Sequence of chain 1.B:
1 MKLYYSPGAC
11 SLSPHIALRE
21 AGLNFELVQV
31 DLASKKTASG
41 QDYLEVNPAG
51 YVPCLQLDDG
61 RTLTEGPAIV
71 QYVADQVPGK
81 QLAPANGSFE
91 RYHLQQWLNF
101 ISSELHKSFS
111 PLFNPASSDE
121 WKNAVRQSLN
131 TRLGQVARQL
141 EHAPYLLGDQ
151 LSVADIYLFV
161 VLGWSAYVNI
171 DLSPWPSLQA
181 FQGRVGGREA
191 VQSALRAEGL

The small molecule below binds the protein below.
Small molecule (SMILES): O=C(O)/C(O)=C/C=C/C(=O)c1ccccc1

Binding-site contacts:
Ligand atom CA3 contacts residue GSH1 of chain 1.G at 3.4 Å.
Ligand atom CB3 contacts residue GLY8 of chain 1.B at 3.7 Å.
Ligand atom CA3 contacts residue TRP164 of chain 1.B at 4.5 Å (hydrophobic).
Ligand atom OA3 contacts residue GSH1 of chain 1.G at 3.4 Å (h-bond).
Ligand atom OA1 contacts residue SER110 of chain 1.B at 3.0 Å (h-bond).
Ligand atom CA5 contacts residue PHE113 of chain 1.B at 4.3 Å (hydrophobic).
Ligand atom CA1 contacts residue HIS106 of chain 1.B at 4.3 Å.
Ligand atom OA4 contacts residue PRO7 of chain 1.B at 4.4 Å.
Ligand atom OA1 contacts residue GSH1 of chain 1.G at 4.4 Å.
Ligand atom CA6 contacts residue ALA9 of chain 1.B at 3.8 Å (hydrophobic).
Ligand atom CB5 contacts residue PHE113 of chain 1.B at 4.4 Å (hydrophobic).
Ligand atom CB2 contacts residue PRO7 of chain 1.B at 3.5 Å (hydrophobic).
Ligand atom OA4 contacts residue GLY8 of chain 1.B at 4.3 Å.
Ligand atom CA5 contacts residue GSH1 of chain 1.G at 4.4 Å.
Ligand atom OA2 contacts residue GSH1 of chain 1.G at 4.1 Å.
Ligand atom CB6 contacts residue PHE113 of chain 1.B at 4.0 Å (hydrophobic).
Ligand atom OA2 contacts residue TRP164 of chain 1.B at 4.5 Å.
Ligand atom CB3 contacts residue PRO7 of chain 1.B at 4.0 Å (hydrophobic).
Ligand atom CA1 contacts residue GSH1 of chain 1.G at 4.2 Å.
Ligand atom CA5 contacts residue ALA9 of chain 1.B at 4.2 Å (hydrophobic).
Ligand atom CA3 contacts residue PHE113 of chain 1.B at 4.1 Å (hydrophobic).
Ligand atom CA6 contacts residue GLY8 of chain 1.B at 4.0 Å.
Ligand atom CB5 contacts residue TRP164 of chain 1.B at 3.8 Å (hydrophobic).
Ligand atom CB2 contacts residue GLY8 of chain 1.B at 3.6 Å.
Ligand atom CB2 contacts residue ALA9 of chain 1.B at 4.0 Å (hydrophobic).
Ligand atom CA5 contacts residue TRP164 of chain 1.B at 4.4 Å (hydrophobic).
Ligand atom CB1 contacts residue ALA9 of chain 1.B at 4.1 Å (hydrophobic).
Ligand atom CB6 contacts residue TRP164 of chain 1.B at 3.7 Å (hydrophobic).
Ligand atom CB5 contacts residue TYR167 of chain 1.B at 3.7 Å (hydrophobic).
Ligand atom CB1 contacts residue GLY8 of chain 1.B at 3.6 Å.
Ligand atom OA2 contacts residue SER110 of chain 1.B at 2.5 Å (h-bond).
Ligand atom OA4 contacts residue ALA9 of chain 1.B at 3.6 Å.
Ligand atom CB5 contacts residue GLY8 of chain 1.B at 4.1 Å.
Ligand atom OA2 contacts residue HIS106 of chain 1.B at 3.4 Å (h-bond).
Ligand atom CA1 contacts residue SER110 of chain 1.B at 3.1 Å.
Ligand atom CA4 contacts residue GSH1 of chain 1.G at 3.6 Å.
Ligand atom CB6 contacts residue GLY8 of chain 1.B at 3.7 Å.
Ligand atom CB4 contacts residue TYR167 of chain 1.B at 3.6 Å (hydrophobic).
Ligand atom CA2 contacts residue GSH1 of chain 1.G at 3.6 Å.
Ligand atom CB4 contacts residue GLY8 of chain 1.B at 4.3 Å.